Binding-site contacts:
Ligand atom C4 contacts residue ASN13 of chain 2.A at 4.3 Å.
Ligand atom C5 contacts residue ASN13 of chain 2.A at 3.7 Å.
Ligand atom O5 contacts residue ASN13 of chain 2.A at 2.4 Å (h-bond).
Ligand atom N2 contacts residue ASN13 of chain 2.A at 2.9 Å (h-bond).
Ligand atom C1 contacts residue ASN13 of chain 2.A at 1.5 Å.
Ligand atom C8 contacts residue ASN13 of chain 2.A at 4.2 Å.
Ligand atom O7 contacts residue ASN13 of chain 2.A at 4.5 Å.
Ligand atom C2 contacts residue ASN13 of chain 2.A at 2.5 Å.
Ligand atom C3 contacts residue ASN13 of chain 2.A at 3.8 Å.
Ligand atom C7 contacts residue ASN13 of chain 2.A at 3.7 Å.

Sequence of chain 2.A:
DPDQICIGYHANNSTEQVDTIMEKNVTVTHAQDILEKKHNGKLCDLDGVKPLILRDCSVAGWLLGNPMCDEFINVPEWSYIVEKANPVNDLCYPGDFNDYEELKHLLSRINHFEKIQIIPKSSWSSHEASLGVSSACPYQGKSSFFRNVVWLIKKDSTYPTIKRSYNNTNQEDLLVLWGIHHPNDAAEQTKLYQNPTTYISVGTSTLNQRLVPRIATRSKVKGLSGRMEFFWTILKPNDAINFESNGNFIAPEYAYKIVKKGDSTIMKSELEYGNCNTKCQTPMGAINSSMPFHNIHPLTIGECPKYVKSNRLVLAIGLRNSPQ

A protein and the small-molecule ligand that binds it are described below.
Small molecule (SMILES): CC(=O)N[C@@H]1[C@@H](O)[C@H](O)[C@@H](CO)O[C@H]1O